Binding-site contacts:
Ligand atom C05 contacts residue PHE291 of chain 1.A at 4.2 Å (hydrophobic).
Ligand atom C15 contacts residue PHE280 of chain 1.A at 4.4 Å (hydrophobic).
Ligand atom C14 contacts residue PRO282 of chain 1.A at 4.3 Å (hydrophobic).
Ligand atom C04 contacts residue PHE291 of chain 1.A at 4.2 Å (hydrophobic).
Ligand atom C14 contacts residue PHE280 of chain 1.A at 3.5 Å (hydrophobic).
Ligand atom C10 contacts residue THR223 of chain 1.A at 4.4 Å.
Ligand atom C06 contacts residue PHE291 of chain 1.A at 4.2 Å (hydrophobic).
Ligand atom C11 contacts residue ASP15 of chain 1.A at 3.3 Å.
Ligand atom C01 contacts residue PHE291 of chain 1.A at 3.5 Å (hydrophobic).
Ligand atom C08 contacts residue PHE291 of chain 1.A at 4.0 Å (hydrophobic).
Ligand atom C14 contacts residue PHE291 of chain 1.A at 3.3 Å (hydrophobic).
Ligand atom C11 contacts residue PHE280 of chain 1.A at 4.1 Å (hydrophobic).
Ligand atom C10 contacts residue LEU224 of chain 1.A at 4.4 Å (hydrophobic).
Ligand atom C14 contacts residue GLY281 of chain 1.A at 4.3 Å.
Ligand atom C15 contacts residue LEU13 of chain 1.A at 3.5 Å (hydrophobic).
Ligand atom C01 contacts residue VAL248 of chain 1.A at 4.2 Å (hydrophobic).
Ligand atom N13 contacts residue PHE280 of chain 1.A at 4.2 Å.
Ligand atom C09 contacts residue LEU224 of chain 1.A at 4.2 Å (hydrophobic).
Ligand atom C03 contacts residue ILE283 of chain 1.A at 3.8 Å (hydrophobic).
Ligand atom C16 contacts residue PHE291 of chain 1.A at 4.0 Å (hydrophobic).
Ligand atom C09 contacts residue ASP15 of chain 1.A at 4.4 Å.
Ligand atom C07 contacts residue PHE291 of chain 1.A at 4.2 Å (hydrophobic).
Ligand atom C10 contacts residue PHE280 of chain 1.A at 4.4 Å (hydrophobic).
Ligand atom N13 contacts residue LEU13 of chain 1.A at 4.3 Å.
Ligand atom N13 contacts residue PHE291 of chain 1.A at 4.5 Å.
Ligand atom C10 contacts residue ASP15 of chain 1.A at 3.2 Å.
Ligand atom C12 contacts residue PHE291 of chain 1.A at 4.1 Å (hydrophobic).
Ligand atom N02 contacts residue PHE291 of chain 1.A at 4.3 Å.
Ligand atom C01 contacts residue ILE283 of chain 1.A at 4.0 Å (hydrophobic).

The small molecule below binds the protein below.
Small molecule (SMILES): CN(C)c1cccc2cccc(N(C)C)c12

Sequence of chain 1.A:
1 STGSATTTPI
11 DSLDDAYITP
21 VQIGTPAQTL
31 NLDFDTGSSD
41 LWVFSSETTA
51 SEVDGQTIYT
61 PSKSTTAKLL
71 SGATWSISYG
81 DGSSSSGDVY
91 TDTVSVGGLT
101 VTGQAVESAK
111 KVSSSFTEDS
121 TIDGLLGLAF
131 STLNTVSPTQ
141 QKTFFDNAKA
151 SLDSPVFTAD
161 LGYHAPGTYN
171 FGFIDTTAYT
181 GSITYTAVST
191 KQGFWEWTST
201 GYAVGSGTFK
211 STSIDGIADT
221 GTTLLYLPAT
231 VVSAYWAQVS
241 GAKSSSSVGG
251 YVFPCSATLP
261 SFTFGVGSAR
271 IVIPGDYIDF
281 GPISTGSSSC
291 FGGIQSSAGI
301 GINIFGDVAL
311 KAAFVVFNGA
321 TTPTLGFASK